This protein binds this small molecule.
Small molecule (SMILES): CC(=O)N[C@@H]1[C@@H](O)[C@H](O)[C@@H](CO)O[C@H]1O

Binding-site contacts:
Ligand atom N2 contacts residue VAL70 of chain 1.A at 4.2 Å.
Ligand atom C5 contacts residue ARG69 of chain 1.A at 4.3 Å.
Ligand atom O6 contacts residue ARG69 of chain 1.A at 3.4 Å (salt-bridge).
Ligand atom O7 contacts residue VAL70 of chain 1.A at 3.7 Å.
Ligand atom C5 contacts residue ASN86 of chain 1.A at 3.7 Å.
Ligand atom C6 contacts residue ARG69 of chain 1.A at 4.5 Å.
Ligand atom O5 contacts residue ASN86 of chain 1.A at 2.4 Å (h-bond).
Ligand atom O7 contacts residue ASN86 of chain 1.A at 3.8 Å.
Ligand atom C3 contacts residue ASN86 of chain 1.A at 3.8 Å.
Ligand atom C2 contacts residue ARG69 of chain 1.A at 4.2 Å.
Ligand atom C1 contacts residue ASN86 of chain 1.A at 1.4 Å.
Ligand atom O5 contacts residue VAL70 of chain 1.A at 3.7 Å.
Ligand atom C1 contacts residue VAL70 of chain 1.A at 3.4 Å (hydrophobic).
Ligand atom C2 contacts residue ASN86 of chain 1.A at 2.5 Å.
Ligand atom C2 contacts residue VAL70 of chain 1.A at 3.7 Å (hydrophobic).
Ligand atom C7 contacts residue VAL70 of chain 1.A at 4.2 Å (hydrophobic).
Ligand atom C7 contacts residue ASN86 of chain 1.A at 3.5 Å.
Ligand atom O5 contacts residue ARG69 of chain 1.A at 4.0 Å.
Ligand atom O6 contacts residue GLN68 of chain 1.A at 3.6 Å.
Ligand atom N2 contacts residue ASN86 of chain 1.A at 2.9 Å (h-bond).
Ligand atom C4 contacts residue ARG69 of chain 1.A at 3.9 Å.
Ligand atom C4 contacts residue ASN86 of chain 1.A at 4.2 Å.
Ligand atom O6 contacts residue VAL70 of chain 1.A at 4.1 Å.

Sequence of chain 1.A:
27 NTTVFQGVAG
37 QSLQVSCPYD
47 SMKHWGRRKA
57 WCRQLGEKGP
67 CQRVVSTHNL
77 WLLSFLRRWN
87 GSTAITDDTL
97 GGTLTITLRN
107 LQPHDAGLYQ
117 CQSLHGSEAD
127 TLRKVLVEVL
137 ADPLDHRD